Binding-site contacts:
Ligand atom C2 contacts residue ASP66 of chain 1.A at 3.4 Å.
Ligand atom C2 contacts residue TRP231 of chain 1.A at 3.9 Å (hydrophobic).
Ligand atom O3 contacts residue TRP63 of chain 1.A at 3.4 Å (h-bond).
Ligand atom O2 contacts residue TRP63 of chain 1.A at 3.4 Å (h-bond).
Ligand atom O3 contacts residue GLU112 of chain 1.A at 3.7 Å.
Ligand atom C2 contacts residue LYS16 of chain 1.A at 3.7 Å.
Ligand atom O2 contacts residue GLU112 of chain 1.A at 2.6 Å (salt-bridge).
Ligand atom O4 contacts residue TRP341 of chain 1.A at 3.7 Å.
Ligand atom O3 contacts residue ASP66 of chain 1.A at 2.5 Å (salt-bridge).
Ligand atom O6 contacts residue PHE157 of chain 1.A at 3.9 Å.
Ligand atom O6 contacts residue PRO155 of chain 1.A at 3.3 Å.
Ligand atom O5 contacts residue TYR156 of chain 1.A at 3.2 Å.
Ligand atom O6 contacts residue GLU154 of chain 1.A at 2.6 Å (salt-bridge).
Ligand atom C6 contacts residue PRO155 of chain 1.A at 3.7 Å (hydrophobic).
Ligand atom C4 contacts residue ARG67 of chain 1.A at 4.0 Å.
Ligand atom O3 contacts residue TRP341 of chain 1.A at 3.6 Å.
Ligand atom O4 contacts residue ARG345 of chain 1.A at 3.5 Å (salt-bridge).
Ligand atom C3 contacts residue ASP66 of chain 1.A at 3.5 Å.
Ligand atom O2 contacts residue MET331 of chain 1.A at 3.8 Å.
Ligand atom C1 contacts residue LYS16 of chain 1.A at 3.6 Å.
Ligand atom O2 contacts residue LYS16 of chain 1.A at 2.7 Å (salt-bridge).
Ligand atom C1 contacts residue TYR156 of chain 1.A at 3.5 Å (hydrophobic).
Ligand atom O4 contacts residue ARG67 of chain 1.A at 2.8 Å (salt-bridge).
Ligand atom O2 contacts residue ASP66 of chain 1.A at 2.7 Å (salt-bridge).
Ligand atom C6 contacts residue TYR156 of chain 1.A at 3.8 Å (hydrophobic).
Ligand atom C1 contacts residue ASP15 of chain 1.A at 3.5 Å.
Ligand atom O1 contacts residue LYS16 of chain 1.A at 3.0 Å (salt-bridge).
Ligand atom C4 contacts residue TRP341 of chain 1.A at 3.5 Å (hydrophobic).
Ligand atom C1 contacts residue TRP231 of chain 1.A at 3.7 Å (hydrophobic).
Ligand atom O3 contacts residue ALA64 of chain 1.A at 3.4 Å.
Ligand atom C2 contacts residue GLU112 of chain 1.A at 3.4 Å.
Ligand atom O3 contacts residue ARG67 of chain 1.A at 2.9 Å (salt-bridge).
Ligand atom C6 contacts residue GLU154 of chain 1.A at 3.3 Å.
Ligand atom C3 contacts residue TRP63 of chain 1.A at 3.6 Å (hydrophobic).
Ligand atom C4 contacts residue TYR156 of chain 1.A at 4.0 Å (hydrophobic).
Ligand atom C6 contacts residue TRP341 of chain 1.A at 3.6 Å (hydrophobic).
Ligand atom O1 contacts residue ASP15 of chain 1.A at 2.9 Å (salt-bridge).
Ligand atom O1 contacts residue ASN13 of chain 1.A at 3.4 Å (h-bond).
Ligand atom O6 contacts residue TYR156 of chain 1.A at 3.2 Å.
Ligand atom O2 contacts residue ALA64 of chain 1.A at 3.4 Å.

Sequence of chain 1.A:
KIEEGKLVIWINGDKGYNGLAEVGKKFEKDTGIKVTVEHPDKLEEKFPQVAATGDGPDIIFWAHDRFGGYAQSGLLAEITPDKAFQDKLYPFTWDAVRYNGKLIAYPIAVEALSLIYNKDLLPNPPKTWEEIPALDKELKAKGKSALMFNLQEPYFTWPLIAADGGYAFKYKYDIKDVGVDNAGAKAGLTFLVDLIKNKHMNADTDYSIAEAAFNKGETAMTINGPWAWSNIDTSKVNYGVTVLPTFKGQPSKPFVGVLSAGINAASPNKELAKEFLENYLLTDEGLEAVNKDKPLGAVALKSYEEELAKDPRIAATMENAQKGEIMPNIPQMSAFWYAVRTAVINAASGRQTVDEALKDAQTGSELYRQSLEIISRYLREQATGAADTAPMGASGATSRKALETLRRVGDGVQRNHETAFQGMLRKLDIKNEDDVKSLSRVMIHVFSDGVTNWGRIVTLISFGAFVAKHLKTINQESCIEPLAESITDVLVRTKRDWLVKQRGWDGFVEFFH

This small molecule binds to this protein.
Small molecule (SMILES): OC[C@H]1O[C@H](O[C@H]2[C@H](O)[C@@H](O)[C@@H](O)O[C@@H]2CO)[C@H](O)[C@@H](O)[C@@H]1O